Binding-site contacts:
Ligand atom C2 contacts residue ASN131 of chain 1.D at 2.4 Å.
Ligand atom C4 contacts residue ASN131 of chain 1.D at 4.2 Å.
Ligand atom C1 contacts residue ASN131 of chain 1.D at 1.4 Å.
Ligand atom C7 contacts residue ASN131 of chain 1.D at 3.6 Å.
Ligand atom O5 contacts residue THR133 of chain 1.D at 3.8 Å.
Ligand atom C6 contacts residue GLN145 of chain 1.D at 4.1 Å.
Ligand atom O6 contacts residue GLN145 of chain 1.D at 4.1 Å.
Ligand atom N2 contacts residue ASN131 of chain 1.D at 2.8 Å (h-bond).
Ligand atom C5 contacts residue THR133 of chain 1.D at 4.0 Å.
Ligand atom C5 contacts residue ASN131 of chain 1.D at 3.6 Å.
Ligand atom O7 contacts residue ASN131 of chain 1.D at 4.0 Å.
Ligand atom O5 contacts residue ASN131 of chain 1.D at 2.4 Å (h-bond).
Ligand atom C3 contacts residue ASN131 of chain 1.D at 3.8 Å.
Ligand atom C1 contacts residue THR133 of chain 1.D at 4.3 Å.
Ligand atom C6 contacts residue THR133 of chain 1.D at 4.0 Å.

This small molecule binds to this protein.
Small molecule (SMILES): CC(=O)N[C@@H]1[C@@H](O)[C@H](O)[C@@H](CO)O[C@H]1O

Sequence of chain 1.D:
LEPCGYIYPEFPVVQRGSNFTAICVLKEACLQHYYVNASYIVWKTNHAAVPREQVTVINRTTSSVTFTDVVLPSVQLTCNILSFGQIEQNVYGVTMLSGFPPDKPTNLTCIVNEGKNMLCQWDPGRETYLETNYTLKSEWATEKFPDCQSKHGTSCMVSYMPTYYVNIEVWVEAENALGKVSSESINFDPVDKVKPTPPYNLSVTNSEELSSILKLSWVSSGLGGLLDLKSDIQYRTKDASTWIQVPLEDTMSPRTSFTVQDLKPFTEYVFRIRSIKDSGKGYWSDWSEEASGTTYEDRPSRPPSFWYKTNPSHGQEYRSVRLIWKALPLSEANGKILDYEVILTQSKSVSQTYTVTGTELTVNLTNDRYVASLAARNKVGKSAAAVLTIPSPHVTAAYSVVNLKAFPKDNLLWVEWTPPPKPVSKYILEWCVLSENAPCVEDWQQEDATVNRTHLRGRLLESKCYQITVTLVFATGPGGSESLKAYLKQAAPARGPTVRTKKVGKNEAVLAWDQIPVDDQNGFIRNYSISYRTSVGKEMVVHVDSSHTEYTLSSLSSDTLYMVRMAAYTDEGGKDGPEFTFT